Sequence of chain 2.A:
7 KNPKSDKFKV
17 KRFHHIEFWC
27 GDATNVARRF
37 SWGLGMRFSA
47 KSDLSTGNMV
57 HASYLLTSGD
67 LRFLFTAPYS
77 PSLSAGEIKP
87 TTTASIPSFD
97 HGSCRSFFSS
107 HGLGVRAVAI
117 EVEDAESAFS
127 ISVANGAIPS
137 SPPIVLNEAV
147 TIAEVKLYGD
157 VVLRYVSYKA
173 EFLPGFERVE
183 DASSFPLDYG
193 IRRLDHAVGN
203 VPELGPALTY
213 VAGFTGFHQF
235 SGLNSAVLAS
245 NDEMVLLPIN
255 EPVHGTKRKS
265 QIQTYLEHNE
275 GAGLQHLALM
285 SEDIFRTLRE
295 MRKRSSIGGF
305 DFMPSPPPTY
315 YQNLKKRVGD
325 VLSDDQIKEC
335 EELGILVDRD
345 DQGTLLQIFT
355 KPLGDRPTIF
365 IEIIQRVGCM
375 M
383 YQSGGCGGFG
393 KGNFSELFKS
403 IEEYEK

Binding-site contacts:
Ligand atom O4 contacts residue GLU366 of chain 2.A at 3.2 Å (salt-bridge).
Ligand atom O4 contacts residue PHE353 of chain 2.A at 3.6 Å.
Ligand atom N24 contacts residue PHE396 of chain 2.A at 3.5 Å.
Ligand atom O15 contacts residue PHE353 of chain 2.A at 3.4 Å.
Ligand atom C8 contacts residue PHE353 of chain 2.A at 3.7 Å (hydrophobic).
Ligand atom F13 contacts residue MPD1 of chain 2.D at 3.3 Å.
Ligand atom C5 contacts residue PHE353 of chain 2.A at 3.5 Å (hydrophobic).
Ligand atom C18 contacts residue CO1 of chain 2.B at 3.0 Å.
Ligand atom C6 contacts residue GLN351 of chain 2.A at 3.4 Å.
Ligand atom C2 contacts residue CO1 of chain 2.B at 3.0 Å.
Ligand atom O4 contacts residue CO1 of chain 2.B at 2.0 Å.
Ligand atom O20 contacts residue HIS280 of chain 2.A at 3.0 Å (h-bond).
Ligand atom F12 contacts residue ASN395 of chain 2.A at 3.5 Å.
Ligand atom F14 contacts residue ASN395 of chain 2.A at 3.1 Å.
Ligand atom C2 contacts residue PHE391 of chain 2.A at 3.1 Å (hydrophobic).
Ligand atom C7 contacts residue PHE353 of chain 2.A at 3.7 Å (hydrophobic).
Ligand atom C3 contacts residue PHE353 of chain 2.A at 3.4 Å (hydrophobic).
Ligand atom C5 contacts residue PHE391 of chain 2.A at 3.2 Å (hydrophobic).
Ligand atom C9 contacts residue PHE353 of chain 2.A at 3.4 Å (hydrophobic).
Ligand atom F12 contacts residue LEU399 of chain 2.A at 3.4 Å.
Ligand atom C8 contacts residue PHE396 of chain 2.A at 3.4 Å (hydrophobic).
Ligand atom C18 contacts residue PHE391 of chain 2.A at 3.3 Å (hydrophobic).
Ligand atom C21 contacts residue SER239 of chain 2.A at 3.6 Å.
Ligand atom O20 contacts residue HIS198 of chain 2.A at 3.1 Å (h-bond).
Ligand atom C1 contacts residue PHE391 of chain 2.A at 3.1 Å (hydrophobic).
Ligand atom O16 contacts residue MPD1 of chain 2.D at 2.9 Å (h-bond).
Ligand atom F12 contacts residue LEU340 of chain 2.A at 3.4 Å.
Ligand atom F14 contacts residue PHE396 of chain 2.A at 3.0 Å.
Ligand atom C21 contacts residue PRO252 of chain 2.A at 3.7 Å (hydrophobic).
Ligand atom O20 contacts residue CO1 of chain 2.B at 2.0 Å.
Ligand atom O15 contacts residue HIS280 of chain 2.A at 3.5 Å.
Ligand atom C5 contacts residue GLN351 of chain 2.A at 3.6 Å.
Ligand atom C22 contacts residue PRO252 of chain 2.A at 3.6 Å (hydrophobic).
Ligand atom C1 contacts residue CO1 of chain 2.B at 3.5 Å.
Ligand atom C5 contacts residue GLY392 of chain 2.A at 3.6 Å.
Ligand atom O4 contacts residue HIS280 of chain 2.A at 3.0 Å (h-bond).
Ligand atom O15 contacts residue PHE364 of chain 2.A at 3.6 Å.
Ligand atom C6 contacts residue GLY392 of chain 2.A at 3.3 Å.
Ligand atom C19 contacts residue PHE391 of chain 2.A at 3.7 Å (hydrophobic).
Ligand atom C22 contacts residue VAL241 of chain 2.A at 3.5 Å (hydrophobic).

A protein and the small-molecule ligand that binds it are described below.
Small molecule (SMILES): [H]/N=C\[C@@H]([C@H](O)C1CC1)[C@@H](O)c1ccc(C(F)(F)F)cc1S(C)(=O)=O